Sequence of chain 1.C:
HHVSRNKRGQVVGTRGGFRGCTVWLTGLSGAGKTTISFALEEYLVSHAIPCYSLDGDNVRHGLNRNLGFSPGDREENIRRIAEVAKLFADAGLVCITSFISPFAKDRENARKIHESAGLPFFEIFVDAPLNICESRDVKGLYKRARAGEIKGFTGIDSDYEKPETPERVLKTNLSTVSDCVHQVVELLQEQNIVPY

Binding-site contacts:
Ligand atom O2' contacts residue LEU148 of chain 1.C at 3.3 Å.
Ligand atom O3B contacts residue ARG67 of chain 1.C at 2.8 Å (salt-bridge).
Ligand atom O1B contacts residue PRO109 of chain 1.C at 2.8 Å.
Ligand atom C2' contacts residue SER36 of chain 1.C at 3.7 Å.
Ligand atom C6 contacts residue PHE76 of chain 1.C at 3.7 Å (hydrophobic).
Ligand atom O1B contacts residue ARG81 of chain 1.C at 2.9 Å (salt-bridge).
Ligand atom C5' contacts residue ILE107 of chain 1.C at 3.3 Å (hydrophobic).
Ligand atom C2 contacts residue THR161 of chain 1.C at 3.3 Å.
Ligand atom N7 contacts residue PHE76 of chain 1.C at 3.5 Å.
Ligand atom O3B contacts residue ARG81 of chain 1.C at 3.2 Å.
Ligand atom N3 contacts residue PHE160 of chain 1.C at 3.6 Å.
Ligand atom C8 contacts residue PHE76 of chain 1.C at 3.3 Å (hydrophobic).
Ligand atom C5 contacts residue PHE160 of chain 1.C at 3.7 Å (hydrophobic).
Ligand atom O2B contacts residue ASN84 of chain 1.C at 3.5 Å (h-bond).
Ligand atom O1A contacts residue ARG67 of chain 1.C at 3.8 Å.
Ligand atom O4' contacts residue PHE76 of chain 1.C at 3.5 Å.
Ligand atom N1 contacts residue THR161 of chain 1.C at 3.6 Å.
Ligand atom C4 contacts residue PHE76 of chain 1.C at 3.4 Å (hydrophobic).
Ligand atom N6 contacts residue ILE157 of chain 1.C at 3.5 Å.
Ligand atom O2B contacts residue ILE85 of chain 1.C at 3.4 Å.
Ligand atom O2A contacts residue ARG67 of chain 1.C at 3.5 Å (salt-bridge).
Ligand atom C4 contacts residue PHE160 of chain 1.C at 3.7 Å (hydrophobic).
Ligand atom N6 contacts residue GLY159 of chain 1.C at 3.7 Å.
Ligand atom N9 contacts residue PHE76 of chain 1.C at 3.5 Å.
Ligand atom C6 contacts residue PHE160 of chain 1.C at 3.4 Å (hydrophobic).
Ligand atom O2A contacts residue PHE76 of chain 1.C at 2.9 Å.
Ligand atom O3B contacts residue ASN84 of chain 1.C at 3.1 Å (h-bond).
Ligand atom N1 contacts residue PHE160 of chain 1.C at 3.3 Å.
Ligand atom O2' contacts residue SER36 of chain 1.C at 2.8 Å (h-bond).
Ligand atom SB contacts residue ASN84 of chain 1.C at 3.8 Å.
Ligand atom O1A contacts residue PHE106 of chain 1.C at 2.9 Å.
Ligand atom C2 contacts residue ARG81 of chain 1.C at 3.1 Å.
Ligand atom O2' contacts residue PHE160 of chain 1.C at 3.7 Å.
Ligand atom C2 contacts residue PHE160 of chain 1.C at 3.6 Å (hydrophobic).
Ligand atom O2B contacts residue SER108 of chain 1.C at 3.2 Å (h-bond).
Ligand atom N1 contacts residue ARG81 of chain 1.C at 3.1 Å (salt-bridge).
Ligand atom O1A contacts residue ASN84 of chain 1.C at 3.1 Å (h-bond).
Ligand atom C5 contacts residue PHE76 of chain 1.C at 3.5 Å (hydrophobic).
Ligand atom O2B contacts residue PHE106 of chain 1.C at 3.7 Å.
Ligand atom N1 contacts residue GLY159 of chain 1.C at 3.6 Å.

The small molecule below binds the protein below.
Small molecule (SMILES): Nc1ncnc2c1ncn2[C@@H]1O[C@H](CO[P](=O)(O)OS(=O)(=O)O)[C@@H](O)[C@H]1O